A protein and the small-molecule ligand that binds it are described below.
Small molecule (SMILES): CC(=O)N[C@H]1[C@H](O[C@H]2[C@H](O)[C@@H](NC(C)=O)CO[C@@H]2CO)O[C@H](CO)[C@@H](O[C@@H]2O[C@H](CO[C@H]3O[C@H](CO)[C@@H](O)[C@H](O)[C@@H]3O)[C@@H](O)[C@H](O[C@H]3O[C@H](CO)[C@@H](O)[C@H](O)[C@@H]3O)[C@@H]2O)[C@@H]1O

Binding-site contacts:
Ligand atom O7 contacts residue ASP290 of chain 1.P at 4.4 Å.
Ligand atom C3 contacts residue GLU19 of chain 1.S at 4.5 Å.
Ligand atom O6 contacts residue SER120 of chain 1.P at 4.0 Å.
Ligand atom N2 contacts residue ASN118 of chain 1.P at 2.9 Å (h-bond).
Ligand atom C1 contacts residue GLU19 of chain 1.S at 4.3 Å.
Ligand atom C7 contacts residue ASP290 of chain 1.P at 4.0 Å.
Ligand atom O2 contacts residue GLU19 of chain 1.S at 2.6 Å (salt-bridge).
Ligand atom O5 contacts residue TYR135 of chain 1.P at 4.2 Å.
Ligand atom C7 contacts residue THR105 of chain 1.P at 4.4 Å.
Ligand atom C3 contacts residue TYR135 of chain 1.P at 3.7 Å (hydrophobic).
Ligand atom C1 contacts residue TYR135 of chain 1.P at 3.7 Å (hydrophobic).
Ligand atom C8 contacts residue VAL104 of chain 1.P at 3.8 Å (hydrophobic).
Ligand atom C8 contacts residue ASP290 of chain 1.P at 3.4 Å.
Ligand atom C7 contacts residue VAL104 of chain 1.P at 4.2 Å (hydrophobic).
Ligand atom O6 contacts residue TYR135 of chain 1.P at 4.0 Å.
Ligand atom C2 contacts residue TYR135 of chain 1.P at 4.1 Å (hydrophobic).
Ligand atom C4 contacts residue TYR135 of chain 1.P at 4.4 Å (hydrophobic).
Ligand atom C5 contacts residue TYR135 of chain 1.P at 3.8 Å (hydrophobic).
Ligand atom C2 contacts residue GLU19 of chain 1.S at 3.9 Å.
Ligand atom C1 contacts residue ASN118 of chain 1.P at 1.4 Å.
Ligand atom C7 contacts residue ASN118 of chain 1.P at 3.9 Å.
Ligand atom N2 contacts residue LEU137 of chain 1.P at 4.3 Å.
Ligand atom O5 contacts residue ASN118 of chain 1.P at 2.3 Å (h-bond).
Ligand atom C2 contacts residue ASN118 of chain 1.P at 2.4 Å.
Ligand atom N2 contacts residue TYR135 of chain 1.P at 3.9 Å.
Ligand atom C4 contacts residue GLU19 of chain 1.S at 4.4 Å.
Ligand atom C3 contacts residue ASN118 of chain 1.P at 3.8 Å.
Ligand atom O7 contacts residue ASN118 of chain 1.P at 4.5 Å.
Ligand atom C8 contacts residue LEU137 of chain 1.P at 4.0 Å (hydrophobic).
Ligand atom C4 contacts residue ASN118 of chain 1.P at 4.2 Å.
Ligand atom O7 contacts residue TYR135 of chain 1.P at 4.3 Å.
Ligand atom O7 contacts residue THR105 of chain 1.P at 3.4 Å.
Ligand atom O5 contacts residue GLU19 of chain 1.S at 4.2 Å.
Ligand atom C5 contacts residue ASN118 of chain 1.P at 3.6 Å.

Sequence of chain 1.P:
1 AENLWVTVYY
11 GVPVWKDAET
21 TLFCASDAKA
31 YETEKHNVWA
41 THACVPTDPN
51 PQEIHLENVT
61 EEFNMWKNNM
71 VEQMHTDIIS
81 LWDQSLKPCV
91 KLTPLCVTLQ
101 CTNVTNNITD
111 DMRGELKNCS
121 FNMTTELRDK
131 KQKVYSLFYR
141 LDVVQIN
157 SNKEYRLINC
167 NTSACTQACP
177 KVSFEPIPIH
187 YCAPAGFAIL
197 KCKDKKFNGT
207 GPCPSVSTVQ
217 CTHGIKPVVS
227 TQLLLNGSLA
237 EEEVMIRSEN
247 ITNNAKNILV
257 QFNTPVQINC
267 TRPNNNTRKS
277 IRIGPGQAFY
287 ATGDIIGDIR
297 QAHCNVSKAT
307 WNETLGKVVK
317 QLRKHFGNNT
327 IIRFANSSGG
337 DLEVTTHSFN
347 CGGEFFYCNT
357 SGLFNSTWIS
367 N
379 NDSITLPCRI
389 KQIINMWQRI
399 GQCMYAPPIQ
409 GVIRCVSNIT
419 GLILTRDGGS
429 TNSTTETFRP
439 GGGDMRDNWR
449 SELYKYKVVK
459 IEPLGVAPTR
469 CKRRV

Sequence of chain 1.S:
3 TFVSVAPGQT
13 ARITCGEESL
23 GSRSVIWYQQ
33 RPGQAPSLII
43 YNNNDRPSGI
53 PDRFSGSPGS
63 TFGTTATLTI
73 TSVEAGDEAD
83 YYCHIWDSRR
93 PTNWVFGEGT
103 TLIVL